A small-molecule ligand and the protein it binds are described below.
Small molecule (SMILES): C[C@]12CCC(=O)C[C@@H]1CC[C@@H]1[C@@H]2CC[C@]2(C)[C@@H](O)CC[C@@H]12

Sequence of chain 2.A:
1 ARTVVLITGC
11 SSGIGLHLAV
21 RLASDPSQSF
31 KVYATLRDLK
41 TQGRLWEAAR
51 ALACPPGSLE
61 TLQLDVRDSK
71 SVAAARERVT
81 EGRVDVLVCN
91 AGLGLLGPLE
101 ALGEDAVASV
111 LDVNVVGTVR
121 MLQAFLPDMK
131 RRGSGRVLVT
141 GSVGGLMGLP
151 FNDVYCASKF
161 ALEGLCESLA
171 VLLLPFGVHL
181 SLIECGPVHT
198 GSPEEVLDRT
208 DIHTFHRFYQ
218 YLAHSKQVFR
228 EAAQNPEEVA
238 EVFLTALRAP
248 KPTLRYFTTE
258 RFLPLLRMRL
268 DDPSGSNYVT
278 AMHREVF

Binding-site contacts:
Ligand atom C1 contacts residue SER222 of chain 2.A at 3.1 Å.
Ligand atom C18 contacts residue LEU149 of chain 2.A at 3.6 Å (hydrophobic).
Ligand atom C2 contacts residue SER222 of chain 2.A at 3.9 Å.
Ligand atom C6 contacts residue PRO187 of chain 2.A at 4.0 Å (hydrophobic).
Ligand atom C18 contacts residue MET279 of chain 2.A at 4.1 Å (hydrophobic).
Ligand atom C7 contacts residue PRO187 of chain 2.A at 3.8 Å (hydrophobic).
Ligand atom C11 contacts residue VAL225 of chain 2.A at 4.4 Å (hydrophobic).
Ligand atom O3 contacts residue PHE226 of chain 2.A at 4.1 Å.
Ligand atom C17 contacts residue VAL225 of chain 2.A at 3.9 Å (hydrophobic).
Ligand atom C15 contacts residue LEU149 of chain 2.A at 4.4 Å (hydrophobic).
Ligand atom C12 contacts residue HIS221 of chain 2.A at 3.5 Å.
Ligand atom C12 contacts residue SER222 of chain 2.A at 4.2 Å.
Ligand atom O3 contacts residue PRO187 of chain 2.A at 3.7 Å.
Ligand atom O3 contacts residue VAL188 of chain 2.A at 4.3 Å.
Ligand atom C13 contacts residue HIS221 of chain 2.A at 3.9 Å.
Ligand atom C5 contacts residue PRO187 of chain 2.A at 4.1 Å (hydrophobic).
Ligand atom C8 contacts residue LEU149 of chain 2.A at 4.4 Å (hydrophobic).
Ligand atom C10 contacts residue SER222 of chain 2.A at 4.1 Å.
Ligand atom C11 contacts residue SER222 of chain 2.A at 3.6 Å.
Ligand atom C19 contacts residue LEU149 of chain 2.A at 4.2 Å (hydrophobic).
Ligand atom C16 contacts residue MET279 of chain 2.A at 4.4 Å (hydrophobic).
Ligand atom C3 contacts residue PRO187 of chain 2.A at 4.0 Å (hydrophobic).
Ligand atom C11 contacts residue TYR218 of chain 2.A at 3.8 Å (hydrophobic).
Ligand atom C7 contacts residue VAL143 of chain 2.A at 3.2 Å (hydrophobic).
Ligand atom C19 contacts residue SER222 of chain 2.A at 4.3 Å.
Ligand atom O17 contacts residue MET279 of chain 2.A at 3.9 Å.
Ligand atom C6 contacts residue VAL143 of chain 2.A at 3.2 Å (hydrophobic).
Ligand atom C13 contacts residue VAL225 of chain 2.A at 4.2 Å (hydrophobic).
Ligand atom C9 contacts residue SER222 of chain 2.A at 4.3 Å.
Ligand atom C17 contacts residue HIS221 of chain 2.A at 3.5 Å.
Ligand atom C8 contacts residue VAL143 of chain 2.A at 4.3 Å (hydrophobic).
Ligand atom C2 contacts residue PHE226 of chain 2.A at 4.3 Å (hydrophobic).
Ligand atom C9 contacts residue VAL225 of chain 2.A at 4.1 Å (hydrophobic).
Ligand atom O17 contacts residue HIS221 of chain 2.A at 2.7 Å.
Ligand atom C4 contacts residue PRO187 of chain 2.A at 4.2 Å (hydrophobic).
Ligand atom C19 contacts residue TYR218 of chain 2.A at 3.4 Å (hydrophobic).
Ligand atom C18 contacts residue HIS221 of chain 2.A at 4.2 Å.
Ligand atom C12 contacts residue VAL225 of chain 2.A at 3.6 Å (hydrophobic).
Ligand atom C14 contacts residue VAL225 of chain 2.A at 4.0 Å (hydrophobic).
Ligand atom O17 contacts residue VAL225 of chain 2.A at 4.3 Å.